Sequence of chain 31.E:
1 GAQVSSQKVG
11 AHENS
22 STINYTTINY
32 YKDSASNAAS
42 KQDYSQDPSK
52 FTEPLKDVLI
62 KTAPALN

The small molecule below binds the protein below.
Small molecule (SMILES): CC[C@H](C)[C@H](N)C(=O)N[C@@H](CO)C(=O)N[C@@H](CCC(=O)O)C(=O)N[C@H](C=O)C(C)C

Binding-site contacts:
Ligand atom CA contacts residue VAL4 of chain 31.E at 3.5 Å (hydrophobic).
Ligand atom CG2 contacts residue ALA2 of chain 31.E at 4.0 Å (hydrophobic).
Ligand atom C contacts residue ALA2 of chain 31.E at 4.3 Å (hydrophobic).
Ligand atom CB contacts residue GLN3 of chain 31.E at 4.4 Å.
Ligand atom CB contacts residue VAL4 of chain 31.E at 4.5 Å (hydrophobic).
Ligand atom N contacts residue ALA2 of chain 31.E at 3.0 Å (h-bond).
Ligand atom CB contacts residue VAL4 of chain 31.E at 4.3 Å (hydrophobic).
Ligand atom CB contacts residue ALA2 of chain 31.E at 4.3 Å (hydrophobic).
Ligand atom C contacts residue VAL4 of chain 31.E at 4.0 Å (hydrophobic).
Ligand atom CA contacts residue VAL4 of chain 31.E at 4.0 Å (hydrophobic).
Ligand atom O contacts residue SER6 of chain 31.E at 4.1 Å.
Ligand atom C contacts residue VAL4 of chain 31.E at 4.2 Å (hydrophobic).
Ligand atom C contacts residue VAL4 of chain 31.E at 3.6 Å (hydrophobic).
Ligand atom O contacts residue ALA2 of chain 31.E at 3.9 Å.
Ligand atom O contacts residue VAL4 of chain 31.E at 3.8 Å.
Ligand atom CB contacts residue GLN3 of chain 31.E at 3.4 Å.
Ligand atom CG2 contacts residue GLN3 of chain 31.E at 3.4 Å.
Ligand atom CA contacts residue ALA2 of chain 31.E at 4.0 Å (hydrophobic).
Ligand atom CG2 contacts residue VAL4 of chain 31.E at 3.8 Å (hydrophobic).
Ligand atom CG2 contacts residue SER5 of chain 31.E at 3.7 Å.
Ligand atom C contacts residue ALA2 of chain 31.E at 3.7 Å (hydrophobic).
Ligand atom CD contacts residue VAL4 of chain 31.E at 3.8 Å (hydrophobic).
Ligand atom O contacts residue VAL4 of chain 31.E at 2.9 Å (h-bond).
Ligand atom OE1 contacts residue ASN25 of chain 31.E at 4.4 Å.
Ligand atom O contacts residue SER5 of chain 31.E at 3.8 Å.
Ligand atom CB contacts residue ALA2 of chain 31.E at 3.4 Å (hydrophobic).
Ligand atom OE2 contacts residue VAL4 of chain 31.E at 3.6 Å.
Ligand atom N contacts residue VAL4 of chain 31.E at 3.0 Å (h-bond).
Ligand atom OG contacts residue GLN3 of chain 31.E at 3.3 Å (h-bond).
Ligand atom CA contacts residue ALA2 of chain 31.E at 3.5 Å (hydrophobic).
Ligand atom C contacts residue GLN3 of chain 31.E at 3.9 Å.
Ligand atom CA contacts residue GLN3 of chain 31.E at 4.2 Å.
Ligand atom CG1 contacts residue GLN3 of chain 31.E at 4.1 Å.
Ligand atom O contacts residue GLN3 of chain 31.E at 3.1 Å (h-bond).
Ligand atom OE1 contacts residue VAL4 of chain 31.E at 3.5 Å.